This small molecule binds to this protein.
Small molecule (SMILES): CC(=O)N[C@@H]1[C@@H](O)[C@H](O)[C@@H](CO)O[C@H]1O

Sequence of chain 1.A:
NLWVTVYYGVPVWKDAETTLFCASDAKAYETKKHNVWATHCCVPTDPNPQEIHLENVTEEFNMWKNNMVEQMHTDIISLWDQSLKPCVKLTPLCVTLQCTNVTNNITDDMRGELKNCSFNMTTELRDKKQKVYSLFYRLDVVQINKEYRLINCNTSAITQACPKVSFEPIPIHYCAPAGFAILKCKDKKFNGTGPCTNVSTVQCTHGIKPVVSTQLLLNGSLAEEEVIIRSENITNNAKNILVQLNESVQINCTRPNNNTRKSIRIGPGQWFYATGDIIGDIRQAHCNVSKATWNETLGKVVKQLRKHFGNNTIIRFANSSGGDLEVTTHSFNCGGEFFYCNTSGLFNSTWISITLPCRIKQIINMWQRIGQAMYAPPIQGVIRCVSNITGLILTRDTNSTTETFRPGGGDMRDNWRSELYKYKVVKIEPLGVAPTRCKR

Binding-site contacts:
Ligand atom O5 contacts residue LYS345 of chain 1.A at 4.0 Å.
Ligand atom O5 contacts residue ASN291 of chain 1.A at 2.5 Å (h-bond).
Ligand atom C3 contacts residue ASN291 of chain 1.A at 3.9 Å.
Ligand atom O5 contacts residue VAL272 of chain 1.A at 4.1 Å.
Ligand atom C5 contacts residue ASN291 of chain 1.A at 3.8 Å.
Ligand atom C1 contacts residue LYS345 of chain 1.A at 3.9 Å.
Ligand atom O7 contacts residue GLU270 of chain 1.A at 3.4 Å (salt-bridge).
Ligand atom O6 contacts residue GLU271 of chain 1.A at 4.5 Å.
Ligand atom C1 contacts residue ASN291 of chain 1.A at 1.5 Å.
Ligand atom C7 contacts residue ASN291 of chain 1.A at 3.5 Å.
Ligand atom N2 contacts residue ASN291 of chain 1.A at 2.8 Å (h-bond).
Ligand atom C7 contacts residue GLU270 of chain 1.A at 4.2 Å.
Ligand atom C5 contacts residue LYS345 of chain 1.A at 3.8 Å.
Ligand atom C1 contacts residue GLU270 of chain 1.A at 4.5 Å.
Ligand atom C2 contacts residue GLU270 of chain 1.A at 4.2 Å.
Ligand atom O5 contacts residue GLU271 of chain 1.A at 4.5 Å.
Ligand atom C2 contacts residue ASN291 of chain 1.A at 2.5 Å.
Ligand atom C8 contacts residue ASN291 of chain 1.A at 3.8 Å.
Ligand atom C4 contacts residue ASN291 of chain 1.A at 4.3 Å.
Ligand atom O7 contacts residue ASN291 of chain 1.A at 3.9 Å.
Ligand atom C1 contacts residue VAL272 of chain 1.A at 4.5 Å (hydrophobic).